A protein and the small-molecule ligand that binds it are described below.
Small molecule (SMILES): CC(=O)N[C@@H]1[C@@H](O)[C@H](O)[C@@H](CO)O[C@H]1O

Sequence of chain 1.G:
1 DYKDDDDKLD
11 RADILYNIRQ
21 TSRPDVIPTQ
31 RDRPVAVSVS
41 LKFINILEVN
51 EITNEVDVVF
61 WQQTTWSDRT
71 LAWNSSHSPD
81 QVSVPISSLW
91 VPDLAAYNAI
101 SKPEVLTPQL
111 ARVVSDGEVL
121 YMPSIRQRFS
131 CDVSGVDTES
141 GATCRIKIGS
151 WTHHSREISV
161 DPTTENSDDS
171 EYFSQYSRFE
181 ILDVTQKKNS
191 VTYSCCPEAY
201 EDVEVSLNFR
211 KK

Binding-site contacts:
Ligand atom C5 contacts residue SER76 of chain 1.G at 3.8 Å.
Ligand atom C1 contacts residue SER76 of chain 1.G at 3.4 Å.
Ligand atom C3 contacts residue ASN74 of chain 1.G at 3.8 Å.
Ligand atom O5 contacts residue ASN74 of chain 1.G at 2.4 Å (h-bond).
Ligand atom C7 contacts residue ASN74 of chain 1.G at 3.7 Å.
Ligand atom C5 contacts residue ASN74 of chain 1.G at 3.7 Å.
Ligand atom N2 contacts residue ASN74 of chain 1.G at 2.9 Å (h-bond).
Ligand atom C4 contacts residue ASN74 of chain 1.G at 4.2 Å.
Ligand atom O5 contacts residue SER76 of chain 1.G at 3.8 Å.
Ligand atom C2 contacts residue ASN74 of chain 1.G at 2.5 Å.
Ligand atom C2 contacts residue SER76 of chain 1.G at 4.4 Å.
Ligand atom O6 contacts residue HIS77 of chain 1.G at 4.3 Å.
Ligand atom C1 contacts residue ASN74 of chain 1.G at 1.4 Å.
Ligand atom C8 contacts residue ASN74 of chain 1.G at 4.1 Å.